The small molecule below binds the protein below.
Small molecule (SMILES): Nc1ncnc2c1ncn2[C@@H]1O[C@H](CO[P](=O)(O)O[P](=O)(O)NP(=O)(O)O)[C@@H](O)[C@H]1O

Sequence of chain 1.D:
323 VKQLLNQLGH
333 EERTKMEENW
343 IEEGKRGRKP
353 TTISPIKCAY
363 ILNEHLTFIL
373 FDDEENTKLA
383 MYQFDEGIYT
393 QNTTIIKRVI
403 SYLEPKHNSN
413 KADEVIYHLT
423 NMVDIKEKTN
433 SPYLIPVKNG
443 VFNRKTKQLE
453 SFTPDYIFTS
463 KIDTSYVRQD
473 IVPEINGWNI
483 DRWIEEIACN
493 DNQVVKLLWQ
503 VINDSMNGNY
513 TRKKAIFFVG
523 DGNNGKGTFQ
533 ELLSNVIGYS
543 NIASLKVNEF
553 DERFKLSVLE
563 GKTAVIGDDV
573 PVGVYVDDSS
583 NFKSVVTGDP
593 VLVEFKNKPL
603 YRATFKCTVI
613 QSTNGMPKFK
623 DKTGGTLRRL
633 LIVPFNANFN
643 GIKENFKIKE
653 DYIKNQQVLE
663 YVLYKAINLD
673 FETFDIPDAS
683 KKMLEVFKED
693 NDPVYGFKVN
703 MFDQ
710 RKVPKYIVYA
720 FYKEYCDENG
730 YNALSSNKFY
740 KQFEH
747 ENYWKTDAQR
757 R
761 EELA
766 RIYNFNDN

Binding-site contacts:
Ligand atom C2 contacts residue LYS645 of chain 1.D at 3.4 Å.
Ligand atom C4 contacts residue PHE641 of chain 1.D at 3.6 Å (hydrophobic).
Ligand atom PG contacts residue ARG631 of chain 1.E at 3.6 Å.
Ligand atom C5 contacts residue PHE641 of chain 1.D at 3.4 Å (hydrophobic).
Ligand atom PB contacts residue GLY524 of chain 1.D at 3.5 Å.
Ligand atom C8 contacts residue THR530 of chain 1.D at 3.5 Å.
Ligand atom O1B contacts residue ASN526 of chain 1.D at 3.3 Å (h-bond).
Ligand atom O1A contacts residue GLY529 of chain 1.D at 2.8 Å (h-bond).
Ligand atom N7 contacts residue PHE641 of chain 1.D at 3.2 Å.
Ligand atom N7 contacts residue ILE650 of chain 1.D at 3.5 Å.
Ligand atom N7 contacts residue TRP485 of chain 1.D at 3.0 Å (h-bond).
Ligand atom PG contacts residue ARG630 of chain 1.E at 3.5 Å.
Ligand atom C6 contacts residue PHE641 of chain 1.D at 3.4 Å (hydrophobic).
Ligand atom O1A contacts residue GLY527 of chain 1.D at 3.3 Å.
Ligand atom O1A contacts residue THR530 of chain 1.D at 3.2 Å (h-bond).
Ligand atom O2' contacts residue PHE648 of chain 1.D at 3.5 Å.
Ligand atom O1B contacts residue LYS528 of chain 1.D at 2.4 Å (salt-bridge).
Ligand atom N6 contacts residue TRP485 of chain 1.D at 3.2 Å.
Ligand atom O3A contacts residue ASN525 of chain 1.D at 3.4 Å (h-bond).
Ligand atom O2' contacts residue LYS651 of chain 1.D at 3.5 Å.
Ligand atom N1 contacts residue ASN647 of chain 1.D at 3.5 Å (h-bond).
Ligand atom O2B contacts residue ARG630 of chain 1.E at 2.5 Å (salt-bridge).
Ligand atom O1G contacts residue ARG631 of chain 1.E at 2.4 Å (salt-bridge).
Ligand atom N3 contacts residue ASN647 of chain 1.D at 3.0 Å (h-bond).
Ligand atom C2 contacts residue ASN647 of chain 1.D at 3.6 Å.
Ligand atom PB contacts residue LYS528 of chain 1.D at 3.6 Å.
Ligand atom N6 contacts residue PHE641 of chain 1.D at 3.5 Å.
Ligand atom O1B contacts residue GLY524 of chain 1.D at 2.9 Å (h-bond).
Ligand atom N3 contacts residue GLU646 of chain 1.D at 3.5 Å.
Ligand atom O3G contacts residue ASP591 of chain 1.E at 3.6 Å (salt-bridge).
Ligand atom N3B contacts residue GLY529 of chain 1.D at 3.3 Å (h-bond).
Ligand atom O3G contacts residue ASP570 of chain 1.D at 3.6 Å (salt-bridge).
Ligand atom C2' contacts residue ASN647 of chain 1.D at 3.6 Å.
Ligand atom N6 contacts residue GLU488 of chain 1.D at 2.7 Å (salt-bridge).
Ligand atom PB contacts residue ARG630 of chain 1.E at 3.5 Å.
Ligand atom O1G contacts residue ARG630 of chain 1.E at 2.4 Å (salt-bridge).
Ligand atom O2' contacts residue ASN647 of chain 1.D at 2.4 Å (h-bond).
Ligand atom O2B contacts residue GLY524 of chain 1.D at 3.1 Å (h-bond).
Ligand atom C8 contacts residue PHE641 of chain 1.D at 3.5 Å (hydrophobic).
Ligand atom O1A contacts residue LYS528 of chain 1.D at 3.4 Å (salt-bridge).

Sequence of chain 1.E:
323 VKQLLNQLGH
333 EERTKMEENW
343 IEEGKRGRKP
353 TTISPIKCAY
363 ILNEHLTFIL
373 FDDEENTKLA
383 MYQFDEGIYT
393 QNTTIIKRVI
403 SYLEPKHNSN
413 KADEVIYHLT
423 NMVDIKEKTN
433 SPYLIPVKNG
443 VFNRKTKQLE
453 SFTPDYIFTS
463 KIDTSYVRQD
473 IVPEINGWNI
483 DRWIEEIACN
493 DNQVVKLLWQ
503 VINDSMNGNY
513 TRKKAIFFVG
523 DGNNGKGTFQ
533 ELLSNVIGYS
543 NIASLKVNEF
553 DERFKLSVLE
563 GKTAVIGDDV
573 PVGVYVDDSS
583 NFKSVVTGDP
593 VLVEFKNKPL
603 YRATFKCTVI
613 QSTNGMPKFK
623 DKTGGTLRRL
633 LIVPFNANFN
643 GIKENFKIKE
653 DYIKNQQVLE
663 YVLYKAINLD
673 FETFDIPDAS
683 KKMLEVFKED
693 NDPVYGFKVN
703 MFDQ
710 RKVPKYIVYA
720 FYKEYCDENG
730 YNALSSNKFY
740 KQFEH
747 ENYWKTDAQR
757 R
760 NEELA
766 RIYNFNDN